The small molecule below binds the protein below.
Small molecule (SMILES): CC(=O)N[C@H]1[C@H](O[C@H]2[C@H](O)[C@@H](NC(C)=O)CO[C@@H]2CO)O[C@H](CO)[C@@H](O)[C@@H]1O

Sequence of chain 1.F:
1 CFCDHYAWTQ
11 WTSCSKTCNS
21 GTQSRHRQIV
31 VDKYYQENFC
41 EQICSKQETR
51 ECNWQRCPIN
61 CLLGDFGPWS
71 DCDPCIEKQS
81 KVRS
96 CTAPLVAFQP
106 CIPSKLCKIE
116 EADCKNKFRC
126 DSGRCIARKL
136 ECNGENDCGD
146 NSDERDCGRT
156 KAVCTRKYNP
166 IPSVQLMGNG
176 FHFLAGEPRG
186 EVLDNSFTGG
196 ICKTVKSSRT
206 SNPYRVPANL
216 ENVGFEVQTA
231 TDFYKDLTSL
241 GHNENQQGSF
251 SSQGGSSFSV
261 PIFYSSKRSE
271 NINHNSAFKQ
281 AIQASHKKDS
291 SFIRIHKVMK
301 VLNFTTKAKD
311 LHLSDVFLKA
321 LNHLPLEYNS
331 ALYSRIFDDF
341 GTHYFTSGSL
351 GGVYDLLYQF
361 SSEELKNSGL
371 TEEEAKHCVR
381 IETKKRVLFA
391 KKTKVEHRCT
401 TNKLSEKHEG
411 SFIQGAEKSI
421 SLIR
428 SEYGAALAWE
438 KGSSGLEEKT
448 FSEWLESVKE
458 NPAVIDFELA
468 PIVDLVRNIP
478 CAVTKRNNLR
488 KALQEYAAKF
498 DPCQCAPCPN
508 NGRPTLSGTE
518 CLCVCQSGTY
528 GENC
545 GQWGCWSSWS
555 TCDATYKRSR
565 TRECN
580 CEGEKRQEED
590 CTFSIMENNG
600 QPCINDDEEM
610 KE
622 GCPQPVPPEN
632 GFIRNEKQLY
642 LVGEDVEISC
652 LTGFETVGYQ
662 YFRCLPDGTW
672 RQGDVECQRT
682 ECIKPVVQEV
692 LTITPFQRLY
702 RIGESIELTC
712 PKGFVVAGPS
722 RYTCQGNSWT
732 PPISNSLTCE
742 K

Sequence of chain 1.C:
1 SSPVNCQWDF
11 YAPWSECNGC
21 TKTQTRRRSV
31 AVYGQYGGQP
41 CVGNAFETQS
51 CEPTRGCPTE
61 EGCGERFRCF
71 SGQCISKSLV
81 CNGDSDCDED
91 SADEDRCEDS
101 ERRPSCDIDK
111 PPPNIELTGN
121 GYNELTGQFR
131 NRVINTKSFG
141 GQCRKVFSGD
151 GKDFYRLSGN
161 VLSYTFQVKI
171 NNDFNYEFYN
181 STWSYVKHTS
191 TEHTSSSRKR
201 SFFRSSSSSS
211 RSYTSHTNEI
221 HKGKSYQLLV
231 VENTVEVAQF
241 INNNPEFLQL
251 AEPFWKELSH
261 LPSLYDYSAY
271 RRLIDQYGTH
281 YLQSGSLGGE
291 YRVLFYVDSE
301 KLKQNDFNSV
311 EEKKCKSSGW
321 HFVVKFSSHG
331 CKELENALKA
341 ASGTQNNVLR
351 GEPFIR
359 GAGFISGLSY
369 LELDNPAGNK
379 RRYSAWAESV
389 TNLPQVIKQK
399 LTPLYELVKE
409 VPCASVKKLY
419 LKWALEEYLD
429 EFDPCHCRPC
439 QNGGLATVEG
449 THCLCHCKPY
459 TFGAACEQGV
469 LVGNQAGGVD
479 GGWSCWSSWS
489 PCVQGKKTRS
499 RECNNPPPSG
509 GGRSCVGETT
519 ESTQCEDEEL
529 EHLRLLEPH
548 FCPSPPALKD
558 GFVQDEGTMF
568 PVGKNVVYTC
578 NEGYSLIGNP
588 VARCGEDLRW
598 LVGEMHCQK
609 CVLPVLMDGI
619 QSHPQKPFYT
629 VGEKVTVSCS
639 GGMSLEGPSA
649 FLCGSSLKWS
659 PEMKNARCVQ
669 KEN

Binding-site contacts:
Ligand atom C7 contacts residue TYR179 of chain 1.C at 4.0 Å (hydrophobic).
Ligand atom C8 contacts residue ASN180 of chain 1.C at 3.7 Å.
Ligand atom O5 contacts residue ASN180 of chain 1.C at 2.4 Å (h-bond).
Ligand atom C5 contacts residue ILE413 of chain 1.F at 4.2 Å (hydrophobic).
Ligand atom C7 contacts residue ASN180 of chain 1.C at 3.5 Å.
Ligand atom C8 contacts residue LYS224 of chain 1.C at 3.3 Å.
Ligand atom C5 contacts residue ASN180 of chain 1.C at 3.7 Å.
Ligand atom O7 contacts residue TYR226 of chain 1.C at 3.8 Å.
Ligand atom O7 contacts residue ASN180 of chain 1.C at 4.4 Å.
Ligand atom C6 contacts residue ILE413 of chain 1.F at 3.7 Å (hydrophobic).
Ligand atom N2 contacts residue ASN180 of chain 1.C at 3.0 Å (h-bond).
Ligand atom C1 contacts residue ASN180 of chain 1.C at 1.5 Å.
Ligand atom N2 contacts residue TYR179 of chain 1.C at 3.6 Å.
Ligand atom C4 contacts residue ILE413 of chain 1.F at 4.1 Å (hydrophobic).
Ligand atom O5 contacts residue ILE413 of chain 1.F at 4.3 Å.
Ligand atom C7 contacts residue LYS224 of chain 1.C at 3.9 Å.
Ligand atom O7 contacts residue TYR179 of chain 1.C at 3.6 Å (h-bond).
Ligand atom N2 contacts residue LYS224 of chain 1.C at 4.5 Å.
Ligand atom C3 contacts residue ASN180 of chain 1.C at 3.9 Å.
Ligand atom C4 contacts residue ASN180 of chain 1.C at 4.3 Å.
Ligand atom C2 contacts residue ASN180 of chain 1.C at 2.6 Å.
Ligand atom O7 contacts residue LYS224 of chain 1.C at 3.7 Å.